Sequence of chain 1.F:
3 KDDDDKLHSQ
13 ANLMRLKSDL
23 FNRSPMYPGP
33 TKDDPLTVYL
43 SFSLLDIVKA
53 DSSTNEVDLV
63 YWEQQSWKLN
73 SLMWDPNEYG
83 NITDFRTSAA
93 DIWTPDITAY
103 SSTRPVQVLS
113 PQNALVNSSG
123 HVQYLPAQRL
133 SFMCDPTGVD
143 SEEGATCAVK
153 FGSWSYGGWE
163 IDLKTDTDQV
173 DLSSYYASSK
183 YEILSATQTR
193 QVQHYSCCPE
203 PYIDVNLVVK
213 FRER

Binding-site contacts:
Ligand atom C24 contacts residue LEU127 of chain 1.F at 3.8 Å (hydrophobic).
Ligand atom C2 contacts residue TYR197 of chain 1.G at 3.5 Å (hydrophobic).
Ligand atom C13 contacts residue TYR102 of chain 1.G at 3.2 Å (hydrophobic).
Ligand atom C23 contacts residue TRP156 of chain 1.G at 3.6 Å (hydrophobic).
Ligand atom O27 contacts residue LEU127 of chain 1.F at 3.2 Å.
Ligand atom C37 contacts residue GLN125 of chain 1.F at 3.7 Å.
Ligand atom C4 contacts residue GLN195 of chain 1.G at 3.5 Å.
Ligand atom C3 contacts residue TYR197 of chain 1.G at 3.8 Å (hydrophobic).
Ligand atom C22 contacts residue SER157 of chain 1.G at 3.6 Å.
Ligand atom O14 contacts residue TYR102 of chain 1.G at 3.5 Å.
Ligand atom O27 contacts residue TRP64 of chain 1.F at 3.8 Å.
Ligand atom C2 contacts residue TYR102 of chain 1.G at 3.4 Å (hydrophobic).
Ligand atom C22 contacts residue TRP156 of chain 1.G at 3.1 Å (hydrophobic).
Ligand atom C25 contacts residue TRP156 of chain 1.G at 3.3 Å (hydrophobic).
Ligand atom O11 contacts residue LYS152 of chain 1.G at 3.7 Å.
Ligand atom C12 contacts residue TYR102 of chain 1.G at 3.5 Å (hydrophobic).
Ligand atom C9 contacts residue SER176 of chain 1.F at 3.5 Å.
Ligand atom O19 contacts residue TRP156 of chain 1.G at 2.9 Å (h-bond).
Ligand atom C4 contacts residue ASP206 of chain 1.G at 3.5 Å.
Ligand atom C8 contacts residue SER176 of chain 1.F at 3.7 Å.
Ligand atom O11 contacts residue TYR102 of chain 1.G at 3.4 Å.
Ligand atom C5 contacts residue LYS152 of chain 1.G at 3.4 Å.
Ligand atom O13 contacts residue TYR102 of chain 1.G at 3.5 Å.
Ligand atom C24 contacts residue TRP156 of chain 1.G at 3.3 Å (hydrophobic).
Ligand atom C33 contacts residue TYR204 of chain 1.G at 3.3 Å (hydrophobic).
Ligand atom C1 contacts residue TYR102 of chain 1.G at 3.3 Å (hydrophobic).
Ligand atom C4 contacts residue LYS152 of chain 1.G at 3.5 Å.
Ligand atom O28 contacts residue TRP64 of chain 1.F at 3.6 Å.
Ligand atom C39 contacts residue CYS199 of chain 1.G at 3.6 Å (hydrophobic).
Ligand atom C21 contacts residue SER155 of chain 1.G at 3.6 Å.
Ligand atom C22 contacts residue TYR204 of chain 1.G at 3.5 Å (hydrophobic).
Ligand atom C19 contacts residue TYR204 of chain 1.G at 3.6 Å (hydrophobic).
Ligand atom C22 contacts residue TYR158 of chain 1.G at 3.3 Å (hydrophobic).
Ligand atom C21 contacts residue TYR102 of chain 1.G at 3.7 Å (hydrophobic).
Ligand atom C29 contacts residue TRP64 of chain 1.F at 3.2 Å (hydrophobic).
Ligand atom C3 contacts residue ASP206 of chain 1.G at 3.4 Å.
Ligand atom O8 contacts residue SER176 of chain 1.F at 3.1 Å (h-bond).
Ligand atom C20 contacts residue TYR204 of chain 1.G at 3.8 Å (hydrophobic).
Ligand atom C29 contacts residue TYR197 of chain 1.G at 3.5 Å (hydrophobic).
Ligand atom N23 contacts residue TRP156 of chain 1.G at 3.2 Å (h-bond).

Sequence of chain 1.G:
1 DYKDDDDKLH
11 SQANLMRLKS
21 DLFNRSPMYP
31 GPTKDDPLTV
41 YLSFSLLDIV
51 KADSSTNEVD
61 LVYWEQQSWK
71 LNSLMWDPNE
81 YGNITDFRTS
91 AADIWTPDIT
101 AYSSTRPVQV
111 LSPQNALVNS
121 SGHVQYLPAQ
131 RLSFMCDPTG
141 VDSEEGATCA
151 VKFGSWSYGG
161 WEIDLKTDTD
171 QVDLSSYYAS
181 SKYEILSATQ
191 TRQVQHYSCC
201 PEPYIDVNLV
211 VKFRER

A small-molecule ligand and the protein it binds are described below.
Small molecule (SMILES): CCN1C[C@]2(COC(=O)c3ccccc3N3C(=O)C[C@H](C)C3=O)CC[C@H](OC)[C@@]34[C@@H]5C[C@H]6[C@H](OC)[C@@H]5[C@](O)(C[C@@H]6OC)[C@@](O)([C@@H](OC)[C@H]23)[C@@H]14